A protein and the small-molecule ligand that binds it are described below.
Small molecule (SMILES): CC(=O)N[C@H]1[C@H](O[C@H]2[C@H](O)[C@@H](NC(C)=O)CO[C@@H]2CO)O[C@H](CO)[C@@H](O[C@@H]2O[C@H](CO[C@H]3O[C@H](CO)[C@@H](O)[C@H](O[C@H]4O[C@H](CO)[C@@H](O)[C@H](O)[C@@H]4O)[C@@H]3O)[C@@H](O)[C@H](O[C@H]3O[C@H](CO)[C@@H](O)[C@H](O)[C@@H]3O[C@H]3O[C@H](CO)[C@@H](O)[C@H](O)[C@@H]3O)[C@@H]2O)[C@@H]1O

Sequence of chain 1.E:
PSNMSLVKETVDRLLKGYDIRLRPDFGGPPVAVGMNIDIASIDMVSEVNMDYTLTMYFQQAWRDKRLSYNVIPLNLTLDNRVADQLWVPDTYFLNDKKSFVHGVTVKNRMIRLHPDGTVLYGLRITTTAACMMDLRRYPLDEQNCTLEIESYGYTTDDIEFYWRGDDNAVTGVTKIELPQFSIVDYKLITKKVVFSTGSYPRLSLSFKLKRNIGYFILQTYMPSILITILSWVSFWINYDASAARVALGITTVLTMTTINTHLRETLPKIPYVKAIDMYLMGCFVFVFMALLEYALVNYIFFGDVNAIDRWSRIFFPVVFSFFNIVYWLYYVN

Sequence of chain 1.D:
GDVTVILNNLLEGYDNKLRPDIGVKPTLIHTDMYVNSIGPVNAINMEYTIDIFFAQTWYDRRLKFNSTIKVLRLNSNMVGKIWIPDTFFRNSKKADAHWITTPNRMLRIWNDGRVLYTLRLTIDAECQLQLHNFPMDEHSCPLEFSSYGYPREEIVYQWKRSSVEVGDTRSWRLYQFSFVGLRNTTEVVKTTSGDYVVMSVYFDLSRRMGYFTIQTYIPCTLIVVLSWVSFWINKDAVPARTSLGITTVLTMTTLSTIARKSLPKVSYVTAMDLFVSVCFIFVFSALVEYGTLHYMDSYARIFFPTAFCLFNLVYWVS

Sequence of chain 1.A:
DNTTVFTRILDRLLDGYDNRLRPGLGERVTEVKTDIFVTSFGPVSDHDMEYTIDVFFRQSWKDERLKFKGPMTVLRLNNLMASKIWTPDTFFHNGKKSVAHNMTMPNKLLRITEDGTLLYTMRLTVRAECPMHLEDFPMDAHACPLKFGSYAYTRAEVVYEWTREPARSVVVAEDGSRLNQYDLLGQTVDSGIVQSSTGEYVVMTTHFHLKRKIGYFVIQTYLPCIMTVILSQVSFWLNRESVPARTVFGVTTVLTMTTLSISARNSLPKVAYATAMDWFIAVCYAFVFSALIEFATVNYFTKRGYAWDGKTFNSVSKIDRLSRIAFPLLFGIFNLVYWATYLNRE

Binding-site contacts:
Ligand atom C3 contacts residue ASN139 of chain 1.D at 3.7 Å.
Ligand atom O5 contacts residue ASN137 of chain 1.A at 2.4 Å (h-bond).
Ligand atom C2 contacts residue ASN137 of chain 1.A at 2.4 Å.
Ligand atom C5 contacts residue ASN137 of chain 1.A at 3.7 Å.
Ligand atom O2 contacts residue SER138 of chain 1.D at 3.6 Å.
Ligand atom O4 contacts residue ALA157 of chain 1.D at 3.2 Å (h-bond).
Ligand atom C2 contacts residue TRP161 of chain 1.D at 3.4 Å (hydrophobic).
Ligand atom C4 contacts residue SER138 of chain 1.D at 3.3 Å.
Ligand atom O6 contacts residue ARG167 of chain 1.D at 3.5 Å (salt-bridge).
Ligand atom C8 contacts residue THR139 of chain 1.A at 3.5 Å.
Ligand atom C1 contacts residue TRP161 of chain 1.D at 3.8 Å (hydrophobic).
Ligand atom C8 contacts residue LYS136 of chain 1.E at 4.1 Å.
Ligand atom O3 contacts residue ASN139 of chain 1.D at 2.5 Å (h-bond).
Ligand atom O4 contacts residue SER138 of chain 1.D at 3.6 Å.
Ligand atom C3 contacts residue SER138 of chain 1.D at 4.0 Å.
Ligand atom C1 contacts residue ASN137 of chain 1.A at 1.4 Å.
Ligand atom C6 contacts residue TRP161 of chain 1.D at 3.9 Å (hydrophobic).
Ligand atom C4 contacts residue GLY142 of chain 1.D at 4.0 Å.
Ligand atom O2 contacts residue TRP161 of chain 1.D at 3.1 Å (h-bond).
Ligand atom O2 contacts residue ASN139 of chain 1.D at 3.3 Å.
Ligand atom C3 contacts residue ASN137 of chain 1.A at 3.8 Å.
Ligand atom C7 contacts residue ASN137 of chain 1.A at 3.5 Å.
Ligand atom O4 contacts residue TRP161 of chain 1.D at 3.4 Å.
Ligand atom O3 contacts residue ASP158 of chain 1.D at 4.0 Å.
Ligand atom O2 contacts residue ASP158 of chain 1.D at 3.5 Å (salt-bridge).
Ligand atom C6 contacts residue TRP161 of chain 1.D at 3.8 Å (hydrophobic).
Ligand atom O6 contacts residue SER138 of chain 1.D at 3.5 Å (h-bond).
Ligand atom O3 contacts residue GLY142 of chain 1.D at 3.2 Å (h-bond).
Ligand atom N2 contacts residue ASN137 of chain 1.A at 2.9 Å (h-bond).
Ligand atom C3 contacts residue GLY142 of chain 1.D at 4.0 Å.
Ligand atom O4 contacts residue VAL141 of chain 1.D at 3.7 Å.
Ligand atom O3 contacts residue SER138 of chain 1.D at 3.7 Å.
Ligand atom O4 contacts residue ASP158 of chain 1.D at 3.9 Å.
Ligand atom C8 contacts residue MET138 of chain 1.A at 4.0 Å (hydrophobic).
Ligand atom C3 contacts residue ASP158 of chain 1.D at 3.8 Å.
Ligand atom C8 contacts residue ASN137 of chain 1.A at 3.6 Å.
Ligand atom O4 contacts residue GLY142 of chain 1.D at 3.0 Å (h-bond).
Ligand atom O7 contacts residue ASN137 of chain 1.A at 3.7 Å.
Ligand atom C6 contacts residue SER138 of chain 1.D at 3.6 Å.
Ligand atom O6 contacts residue NAG1 of chain 1.N at 3.3 Å.